This small molecule binds to this protein.
Small molecule (SMILES): CC[C@H](C)[C@H](NC(=O)[C@H](CO)NC(=O)[C@H](CC(C)C)NC(=O)[C@H](COP(=O)(O)O)NC(=O)[C@H](C)NC(=O)[C@H](CCC(N)=O)NC(=O)[C@@H](N)CCCN=C(N)N)C(=O)N[C@@H](CO)C(=O)N[C@H](C(=O)O)C(C)C

Sequence of chain 1.A:
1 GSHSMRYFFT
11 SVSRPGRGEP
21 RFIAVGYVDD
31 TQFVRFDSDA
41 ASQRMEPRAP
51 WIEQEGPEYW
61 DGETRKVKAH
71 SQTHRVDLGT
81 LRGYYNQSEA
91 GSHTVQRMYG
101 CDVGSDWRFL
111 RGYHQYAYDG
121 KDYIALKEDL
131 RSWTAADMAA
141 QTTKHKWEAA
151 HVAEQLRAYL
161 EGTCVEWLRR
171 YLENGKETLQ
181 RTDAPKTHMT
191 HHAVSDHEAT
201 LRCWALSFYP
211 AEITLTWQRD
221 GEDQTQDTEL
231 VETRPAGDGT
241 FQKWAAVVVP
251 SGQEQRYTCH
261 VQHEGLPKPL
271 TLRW

Binding-site contacts:
Ligand atom N contacts residue GLU63 of chain 1.A at 3.0 Å (salt-bridge).
Ligand atom CB contacts residue THR143 of chain 1.A at 3.6 Å.
Ligand atom O contacts residue THR143 of chain 1.A at 2.7 Å (h-bond).
Ligand atom CB contacts residue GLU63 of chain 1.A at 3.5 Å.
Ligand atom O contacts residue EDO1 of chain 1.D at 3.2 Å (h-bond).
Ligand atom O1P contacts residue LYS66 of chain 1.A at 2.8 Å (salt-bridge).
Ligand atom N contacts residue EDO1 of chain 1.D at 3.0 Å (h-bond).
Ligand atom O contacts residue TYR84 of chain 1.A at 2.8 Å (h-bond).
Ligand atom O2P contacts residue ARG65 of chain 1.A at 2.9 Å (salt-bridge).
Ligand atom N contacts residue TYR99 of chain 1.A at 3.0 Å (h-bond).
Ligand atom N contacts residue ASP77 of chain 1.A at 3.0 Å (salt-bridge).
Ligand atom CA contacts residue TYR99 of chain 1.A at 3.4 Å (hydrophobic).
Ligand atom N contacts residue TYR171 of chain 1.A at 2.6 Å (h-bond).
Ligand atom C contacts residue TYR7 of chain 1.A at 3.5 Å (hydrophobic).
Ligand atom N contacts residue TYR159 of chain 1.A at 3.4 Å.
Ligand atom CD contacts residue GLU63 of chain 1.A at 3.6 Å.
Ligand atom O contacts residue TRP147 of chain 1.A at 2.9 Å (h-bond).
Ligand atom CA contacts residue TYR7 of chain 1.A at 3.4 Å (hydrophobic).
Ligand atom C contacts residue LYS146 of chain 1.A at 3.6 Å.
Ligand atom C contacts residue THR143 of chain 1.A at 3.6 Å.
Ligand atom NH1 contacts residue TRP167 of chain 1.A at 3.3 Å.
Ligand atom NE2 contacts residue MET45 of chain 1.A at 3.3 Å.
Ligand atom NE2 contacts residue GLU63 of chain 1.A at 2.9 Å (salt-bridge).
Ligand atom N contacts residue TYR7 of chain 1.A at 2.9 Å (h-bond).
Ligand atom O contacts residue TYR159 of chain 1.A at 2.7 Å (h-bond).
Ligand atom O contacts residue EDO1 of chain 1.D at 2.8 Å (h-bond).
Ligand atom OE1 contacts residue VAL67 of chain 1.A at 3.5 Å.
Ligand atom O contacts residue THR73 of chain 1.A at 3.5 Å.
Ligand atom O contacts residue LYS66 of chain 1.A at 3.5 Å.
Ligand atom CG contacts residue GLU63 of chain 1.A at 3.5 Å.
Ligand atom CG contacts residue TYR99 of chain 1.A at 3.6 Å (hydrophobic).
Ligand atom CA contacts residue ASP77 of chain 1.A at 3.3 Å.
Ligand atom CB contacts residue TYR99 of chain 1.A at 3.3 Å (hydrophobic).
Ligand atom CD contacts residue TRP167 of chain 1.A at 3.5 Å (hydrophobic).
Ligand atom CG contacts residue GLU63 of chain 1.A at 3.4 Å.
Ligand atom CA contacts residue TYR159 of chain 1.A at 3.5 Å (hydrophobic).
Ligand atom O contacts residue LYS66 of chain 1.A at 2.9 Å (salt-bridge).
Ligand atom O contacts residue LYS146 of chain 1.A at 2.7 Å (salt-bridge).
Ligand atom CA contacts residue TYR171 of chain 1.A at 3.5 Å (hydrophobic).
Ligand atom CA contacts residue EDO1 of chain 1.D at 3.6 Å.